Binding-site contacts:
Ligand atom C7 contacts residue ASN160 of chain 1.C at 3.1 Å.
Ligand atom C1 contacts residue ASN160 of chain 1.C at 1.4 Å.
Ligand atom O5 contacts residue TYR198 of chain 1.C at 2.9 Å (h-bond).
Ligand atom N2 contacts residue ASN160 of chain 1.C at 2.8 Å (h-bond).
Ligand atom C8 contacts residue ASN160 of chain 1.C at 3.7 Å.
Ligand atom O7 contacts residue ASN160 of chain 1.C at 3.1 Å (h-bond).
Ligand atom C6 contacts residue TYR198 of chain 1.C at 3.6 Å (hydrophobic).
Ligand atom C5 contacts residue ASN160 of chain 1.C at 3.7 Å.
Ligand atom C1 contacts residue TYR198 of chain 1.C at 3.9 Å (hydrophobic).
Ligand atom C5 contacts residue TYR198 of chain 1.C at 3.8 Å (hydrophobic).
Ligand atom C2 contacts residue ASN160 of chain 1.C at 2.4 Å.
Ligand atom C3 contacts residue ASN160 of chain 1.C at 3.7 Å.
Ligand atom O5 contacts residue ASN160 of chain 1.C at 2.4 Å (h-bond).
Ligand atom C4 contacts residue ASN160 of chain 1.C at 4.2 Å.
Ligand atom O6 contacts residue TYR198 of chain 1.C at 4.5 Å.

Sequence of chain 1.C:
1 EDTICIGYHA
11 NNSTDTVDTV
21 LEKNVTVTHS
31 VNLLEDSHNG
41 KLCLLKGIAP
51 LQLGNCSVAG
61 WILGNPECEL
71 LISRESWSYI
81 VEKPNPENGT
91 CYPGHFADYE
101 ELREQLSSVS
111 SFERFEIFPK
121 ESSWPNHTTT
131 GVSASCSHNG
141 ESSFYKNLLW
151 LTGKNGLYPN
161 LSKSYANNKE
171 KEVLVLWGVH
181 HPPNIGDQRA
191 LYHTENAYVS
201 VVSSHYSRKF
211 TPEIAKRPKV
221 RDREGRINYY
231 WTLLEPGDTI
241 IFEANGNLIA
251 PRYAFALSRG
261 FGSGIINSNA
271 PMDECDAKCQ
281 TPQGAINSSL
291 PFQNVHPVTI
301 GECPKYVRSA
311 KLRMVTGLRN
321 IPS

A small-molecule ligand and the protein it binds are described below.
Small molecule (SMILES): CC(=O)N[C@@H]1[C@@H](O)[C@H](O)[C@@H](CO)O[C@H]1O